Binding-site contacts:
Ligand atom C4 contacts residue THR192 of chain 2.B at 3.9 Å.
Ligand atom N3 contacts residue THR192 of chain 2.B at 3.4 Å (h-bond).
Ligand atom NAR contacts residue GLY103 of chain 2.B at 3.1 Å (h-bond).
Ligand atom NAR contacts residue MET104 of chain 2.B at 3.8 Å.
Ligand atom NAD contacts residue ASP99 of chain 2.B at 2.9 Å (salt-bridge).
Ligand atom CAA contacts residue ASP108 of chain 2.B at 3.1 Å.
Ligand atom CAB contacts residue ASN112 of chain 2.B at 3.3 Å.
Ligand atom CLAG contacts residue MET104 of chain 2.B at 3.6 Å.
Ligand atom CAJ contacts residue ASN112 of chain 2.B at 3.9 Å.
Ligand atom C4 contacts residue ALA61 of chain 2.B at 3.7 Å (hydrophobic).
Ligand atom C5 contacts residue MET104 of chain 2.B at 3.7 Å (hydrophobic).
Ligand atom CAZ contacts residue MET104 of chain 2.B at 3.5 Å (hydrophobic).
Ligand atom CAJ contacts residue MET104 of chain 2.B at 3.7 Å (hydrophobic).
Ligand atom SAT contacts residue ILE102 of chain 2.B at 3.6 Å.
Ligand atom CLAF contacts residue ILE116 of chain 2.B at 3.4 Å.
Ligand atom SAT contacts residue ALA61 of chain 2.B at 3.9 Å.
Ligand atom CAK contacts residue ASP108 of chain 2.B at 3.6 Å.
Ligand atom CAO contacts residue GLY142 of chain 2.B at 3.6 Å.
Ligand atom OAE contacts residue MET104 of chain 2.B at 3.9 Å.
Ligand atom NAR contacts residue ILE102 of chain 2.B at 3.6 Å.
Ligand atom CAA contacts residue ILE102 of chain 2.B at 3.6 Å (hydrophobic).
Ligand atom CAA contacts residue ASN161 of chain 2.B at 3.5 Å.
Ligand atom CAU contacts residue ASN112 of chain 2.B at 3.9 Å.
Ligand atom CLAG contacts residue ILE194 of chain 2.B at 3.6 Å.
Ligand atom CAA contacts residue GLY103 of chain 2.B at 3.2 Å.
Ligand atom CAL contacts residue ASN112 of chain 2.B at 3.8 Å.
Ligand atom N3 contacts residue ALA61 of chain 2.B at 3.4 Å.
Ligand atom OAS contacts residue GLY142 of chain 2.B at 3.7 Å.
Ligand atom OAE contacts residue ASN112 of chain 2.B at 3.0 Å (h-bond).
Ligand atom NBE contacts residue ASN112 of chain 2.B at 3.6 Å (h-bond).
Ligand atom CAB contacts residue ILE116 of chain 2.B at 3.4 Å (hydrophobic).
Ligand atom CAH contacts residue PHE145 of chain 2.B at 3.8 Å (hydrophobic).
Ligand atom C2 contacts residue ASP99 of chain 2.B at 3.9 Å.
Ligand atom CLAF contacts residue PHE145 of chain 2.B at 3.8 Å.
Ligand atom N1 contacts residue ASN57 of chain 2.B at 3.9 Å.
Ligand atom CAK contacts residue GLY103 of chain 2.B at 3.7 Å.
Ligand atom SAT contacts residue GLY103 of chain 2.B at 3.6 Å (h-bond).
Ligand atom CAM contacts residue ASN112 of chain 2.B at 3.2 Å.
Ligand atom CAU contacts residue MET104 of chain 2.B at 3.5 Å (hydrophobic).
Ligand atom NAD contacts residue THR192 of chain 2.B at 3.8 Å.

Sequence of chain 2.B:
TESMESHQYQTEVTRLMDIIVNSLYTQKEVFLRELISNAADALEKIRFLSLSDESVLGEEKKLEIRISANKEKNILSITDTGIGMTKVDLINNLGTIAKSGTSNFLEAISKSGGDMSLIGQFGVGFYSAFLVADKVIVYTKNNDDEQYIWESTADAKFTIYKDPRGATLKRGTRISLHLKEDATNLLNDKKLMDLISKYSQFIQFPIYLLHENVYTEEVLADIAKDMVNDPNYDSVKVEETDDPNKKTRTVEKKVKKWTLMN

A protein and the small-molecule ligand that binds it are described below.
Small molecule (SMILES): CCNC(=O)c1cc2c(-c3cc(OCCN(CC)CC)c(Cl)cc3Cl)nc(N)nc2s1